Binding-site contacts:
Ligand atom C4 contacts residue ASN755 of chain 1.C at 4.2 Å.
Ligand atom N2 contacts residue HIS771 of chain 1.C at 3.9 Å.
Ligand atom C8 contacts residue THR757 of chain 1.C at 3.4 Å.
Ligand atom C7 contacts residue HIS771 of chain 1.C at 4.0 Å.
Ligand atom C8 contacts residue ASN755 of chain 1.C at 3.5 Å.
Ligand atom C8 contacts residue HIS771 of chain 1.C at 4.3 Å.
Ligand atom C1 contacts residue ASN755 of chain 1.C at 1.4 Å.
Ligand atom C5 contacts residue CYS753 of chain 1.C at 4.2 Å (hydrophobic).
Ligand atom C8 contacts residue GLU736 of chain 1.C at 3.7 Å.
Ligand atom C2 contacts residue ASN755 of chain 1.C at 2.5 Å.
Ligand atom C7 contacts residue THR757 of chain 1.C at 3.6 Å.
Ligand atom O5 contacts residue ASN755 of chain 1.C at 2.3 Å (h-bond).
Ligand atom O5 contacts residue CYS753 of chain 1.C at 4.4 Å.
Ligand atom N2 contacts residue ASN755 of chain 1.C at 2.9 Å (h-bond).
Ligand atom C8 contacts residue ARG759 of chain 1.C at 4.5 Å.
Ligand atom N2 contacts residue THR757 of chain 1.C at 3.1 Å (h-bond).
Ligand atom C8 contacts residue GLN751 of chain 1.C at 3.7 Å.
Ligand atom C7 contacts residue GLU736 of chain 1.C at 4.5 Å.
Ligand atom O7 contacts residue ASN755 of chain 1.C at 4.4 Å.
Ligand atom C2 contacts residue THR757 of chain 1.C at 4.1 Å.
Ligand atom O7 contacts residue GLN751 of chain 1.C at 3.5 Å (h-bond).
Ligand atom C3 contacts residue ARG759 of chain 1.C at 4.2 Å.
Ligand atom C5 contacts residue ASN755 of chain 1.C at 3.6 Å.
Ligand atom O3 contacts residue ARG759 of chain 1.C at 3.3 Å (salt-bridge).
Ligand atom C6 contacts residue CYS753 of chain 1.C at 4.5 Å (hydrophobic).
Ligand atom C7 contacts residue ASN755 of chain 1.C at 3.5 Å.
Ligand atom C1 contacts residue THR757 of chain 1.C at 4.0 Å.
Ligand atom O6 contacts residue CYS753 of chain 1.C at 3.7 Å.
Ligand atom O6 contacts residue GLU736 of chain 1.C at 3.8 Å.
Ligand atom O7 contacts residue ARG759 of chain 1.C at 3.5 Å (salt-bridge).
Ligand atom C3 contacts residue ASN755 of chain 1.C at 3.8 Å.
Ligand atom O7 contacts residue HIS771 of chain 1.C at 4.5 Å.
Ligand atom C7 contacts residue GLN751 of chain 1.C at 4.0 Å.
Ligand atom C1 contacts residue CYS753 of chain 1.C at 4.4 Å (hydrophobic).
Ligand atom C7 contacts residue ARG759 of chain 1.C at 3.8 Å.
Ligand atom O7 contacts residue GLU736 of chain 1.C at 4.4 Å.
Ligand atom C2 contacts residue ARG759 of chain 1.C at 3.9 Å.
Ligand atom N2 contacts residue ARG759 of chain 1.C at 4.1 Å.

Sequence of chain 1.C:
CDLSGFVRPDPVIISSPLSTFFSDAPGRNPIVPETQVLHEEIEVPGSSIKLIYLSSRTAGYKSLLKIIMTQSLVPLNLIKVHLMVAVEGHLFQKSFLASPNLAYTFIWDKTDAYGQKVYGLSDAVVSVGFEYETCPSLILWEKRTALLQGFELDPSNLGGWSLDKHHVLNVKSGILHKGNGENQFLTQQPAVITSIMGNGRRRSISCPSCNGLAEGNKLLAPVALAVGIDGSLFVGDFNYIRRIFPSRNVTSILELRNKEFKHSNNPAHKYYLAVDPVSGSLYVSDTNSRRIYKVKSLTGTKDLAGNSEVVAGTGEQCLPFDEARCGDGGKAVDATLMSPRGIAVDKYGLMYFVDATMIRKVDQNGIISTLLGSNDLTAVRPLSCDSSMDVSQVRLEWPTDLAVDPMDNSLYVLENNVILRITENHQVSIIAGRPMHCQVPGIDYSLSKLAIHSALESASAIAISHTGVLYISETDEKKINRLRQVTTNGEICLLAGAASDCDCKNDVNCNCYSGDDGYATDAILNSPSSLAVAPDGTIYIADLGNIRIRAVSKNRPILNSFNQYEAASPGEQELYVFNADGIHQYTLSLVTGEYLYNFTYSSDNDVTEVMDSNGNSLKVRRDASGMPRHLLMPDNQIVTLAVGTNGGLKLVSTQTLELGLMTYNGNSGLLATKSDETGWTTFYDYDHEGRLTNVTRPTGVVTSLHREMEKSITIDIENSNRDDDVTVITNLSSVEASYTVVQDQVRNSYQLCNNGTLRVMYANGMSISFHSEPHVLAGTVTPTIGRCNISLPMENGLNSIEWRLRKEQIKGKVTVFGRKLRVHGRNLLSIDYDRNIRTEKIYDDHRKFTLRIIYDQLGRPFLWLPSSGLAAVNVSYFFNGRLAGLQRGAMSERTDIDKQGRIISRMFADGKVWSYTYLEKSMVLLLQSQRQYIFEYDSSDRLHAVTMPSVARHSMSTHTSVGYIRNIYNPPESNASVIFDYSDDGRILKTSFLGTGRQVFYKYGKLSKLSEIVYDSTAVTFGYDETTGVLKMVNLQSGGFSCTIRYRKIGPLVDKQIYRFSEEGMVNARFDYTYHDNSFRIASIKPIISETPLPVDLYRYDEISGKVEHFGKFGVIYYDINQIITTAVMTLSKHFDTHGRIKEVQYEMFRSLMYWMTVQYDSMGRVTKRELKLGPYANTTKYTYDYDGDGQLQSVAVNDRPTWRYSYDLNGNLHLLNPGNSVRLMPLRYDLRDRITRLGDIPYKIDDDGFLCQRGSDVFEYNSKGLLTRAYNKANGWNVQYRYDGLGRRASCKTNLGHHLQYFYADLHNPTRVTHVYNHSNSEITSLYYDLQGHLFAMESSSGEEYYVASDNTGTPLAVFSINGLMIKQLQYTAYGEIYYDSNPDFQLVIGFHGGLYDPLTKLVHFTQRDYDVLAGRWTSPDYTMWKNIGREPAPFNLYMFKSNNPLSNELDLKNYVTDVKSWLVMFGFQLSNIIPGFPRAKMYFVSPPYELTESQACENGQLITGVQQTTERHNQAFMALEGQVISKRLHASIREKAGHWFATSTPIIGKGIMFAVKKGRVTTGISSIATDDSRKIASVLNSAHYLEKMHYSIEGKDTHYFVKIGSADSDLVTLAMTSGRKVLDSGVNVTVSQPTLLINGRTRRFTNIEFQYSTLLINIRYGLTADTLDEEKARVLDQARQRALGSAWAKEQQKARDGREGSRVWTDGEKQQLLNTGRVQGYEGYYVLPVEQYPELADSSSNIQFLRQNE

A small-molecule ligand and the protein it binds are described below.
Small molecule (SMILES): CC(=O)N[C@H]1[C@H](O[C@H]2[C@H](O)[C@@H](NC(C)=O)CO[C@@H]2CO)O[C@H](CO)[C@@H](O)[C@@H]1O